Binding-site contacts:
Ligand atom O4 contacts residue THR296 of chain 3.A at 3.4 Å.
Ligand atom C8 contacts residue ASN128 of chain 2.A at 3.6 Å.
Ligand atom O2 contacts residue ASN258 of chain 3.A at 3.2 Å (h-bond).
Ligand atom C6 contacts residue ASP259 of chain 3.A at 3.6 Å.
Ligand atom O6 contacts residue ASP259 of chain 3.A at 2.7 Å (salt-bridge).
Ligand atom O4 contacts residue ARG292 of chain 3.A at 3.6 Å.
Ligand atom N2 contacts residue ASN129 of chain 2.A at 3.0 Å (h-bond).
Ligand atom O6 contacts residue ILE294 of chain 3.A at 2.6 Å (h-bond).
Ligand atom O5 contacts residue ASN129 of chain 2.A at 2.3 Å (h-bond).
Ligand atom C1 contacts residue ASN129 of chain 2.A at 1.4 Å.
Ligand atom C6 contacts residue ILE319 of chain 3.A at 3.5 Å (hydrophobic).
Ligand atom O6 contacts residue ILE319 of chain 3.A at 3.4 Å (h-bond).
Ligand atom O3 contacts residue ASN258 of chain 3.A at 2.8 Å (h-bond).
Ligand atom C2 contacts residue ASN129 of chain 2.A at 2.5 Å.
Ligand atom O4 contacts residue GLY321 of chain 3.A at 3.6 Å.
Ligand atom C6 contacts residue GLN320 of chain 3.A at 3.7 Å.
Ligand atom O3 contacts residue GLN320 of chain 3.A at 3.3 Å.
Ligand atom O3 contacts residue ARG292 of chain 3.A at 3.0 Å (salt-bridge).
Ligand atom O2 contacts residue GLY321 of chain 3.A at 3.2 Å.
Ligand atom O5 contacts residue GLY383 of chain 3.A at 3.4 Å.
Ligand atom O3 contacts residue GLY321 of chain 3.A at 3.0 Å (h-bond).
Ligand atom C7 contacts residue ASN129 of chain 2.A at 3.6 Å.
Ligand atom C4 contacts residue GLU303 of chain 3.A at 3.6 Å.
Ligand atom O5 contacts residue ARG292 of chain 3.A at 3.2 Å (salt-bridge).
Ligand atom O4 contacts residue ARG256 of chain 3.A at 3.1 Å (salt-bridge).
Ligand atom O2 contacts residue LEU305 of chain 3.A at 3.5 Å.
Ligand atom C3 contacts residue GLY321 of chain 3.A at 3.2 Å.
Ligand atom C6 contacts residue PRO318 of chain 3.A at 3.6 Å (hydrophobic).
Ligand atom O3 contacts residue ASP259 of chain 3.A at 3.1 Å (salt-bridge).
Ligand atom O4 contacts residue GLU303 of chain 3.A at 2.7 Å (salt-bridge).
Ligand atom O3 contacts residue GLU303 of chain 3.A at 2.6 Å (salt-bridge).
Ligand atom C6 contacts residue LEU382 of chain 3.A at 3.3 Å (hydrophobic).
Ligand atom O5 contacts residue GLN384 of chain 3.A at 3.4 Å (h-bond).
Ligand atom C3 contacts residue GLU303 of chain 3.A at 3.4 Å.
Ligand atom O5 contacts residue ASP259 of chain 3.A at 3.6 Å.
Ligand atom C5 contacts residue ARG292 of chain 3.A at 3.6 Å.
Ligand atom O6 contacts residue GLN384 of chain 3.A at 3.3 Å.
Ligand atom C5 contacts residue ASN129 of chain 2.A at 3.6 Å.
Ligand atom C6 contacts residue ILE294 of chain 3.A at 3.4 Å (hydrophobic).
Ligand atom C5 contacts residue ILE319 of chain 3.A at 3.6 Å (hydrophobic).

Sequence of chain 3.A:
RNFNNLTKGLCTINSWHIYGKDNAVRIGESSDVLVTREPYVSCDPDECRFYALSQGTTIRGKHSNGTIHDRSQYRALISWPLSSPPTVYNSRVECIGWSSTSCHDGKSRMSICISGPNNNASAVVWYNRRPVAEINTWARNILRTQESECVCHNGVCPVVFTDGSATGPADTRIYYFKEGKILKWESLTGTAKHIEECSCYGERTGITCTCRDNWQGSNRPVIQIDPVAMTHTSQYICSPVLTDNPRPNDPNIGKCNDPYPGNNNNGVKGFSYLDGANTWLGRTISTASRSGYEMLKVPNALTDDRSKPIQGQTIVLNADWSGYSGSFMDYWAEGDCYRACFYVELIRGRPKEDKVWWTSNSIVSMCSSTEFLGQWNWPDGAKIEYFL

This small molecule binds to this protein.
Small molecule (SMILES): CC(=O)N[C@H]1[C@H](O[C@H]2[C@H](O)[C@@H](NC(C)=O)CO[C@@H]2CO)O[C@H](CO)[C@@H](O[C@@H]2O[C@H](CO[C@H]3O[C@H](CO[C@H]4O[C@H](CO)[C@@H](O)[C@H](O)[C@@H]4O)[C@@H](O)[C@H](O[C@H]4O[C@H](CO)[C@@H](O)[C@H](O)[C@@H]4O)[C@@H]3O)[C@@H](O)[C@H](O[C@H]3O[C@H](CO)[C@@H](O)[C@H](O)[C@@H]3O[C@H]3O[C@H](CO)[C@@H](O)[C@H](O)[C@@H]3O[C@H]3O[C@H](CO)[C@@H](O)[C@H](O)[C@@H]3O)[C@@H]2O)[C@@H]1O

Sequence of chain 2.A:
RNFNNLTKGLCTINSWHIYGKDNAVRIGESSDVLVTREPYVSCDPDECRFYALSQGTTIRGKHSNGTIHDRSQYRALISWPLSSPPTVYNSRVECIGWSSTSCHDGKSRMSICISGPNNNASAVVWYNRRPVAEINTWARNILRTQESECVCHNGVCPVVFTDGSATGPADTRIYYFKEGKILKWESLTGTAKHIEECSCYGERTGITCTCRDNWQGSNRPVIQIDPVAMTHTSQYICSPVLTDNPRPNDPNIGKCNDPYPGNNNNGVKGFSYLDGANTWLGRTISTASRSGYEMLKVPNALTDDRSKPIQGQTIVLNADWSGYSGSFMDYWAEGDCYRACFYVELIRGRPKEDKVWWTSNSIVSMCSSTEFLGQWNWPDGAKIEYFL